This protein binds this small molecule.
Small molecule (SMILES): CC(=O)N[C@H]1[C@H](O[C@H]2[C@H](O)[C@@H](NC(C)=O)CO[C@@H]2CO)O[C@H](CO)[C@@H](O)[C@@H]1O

Binding-site contacts:
Ligand atom C5 contacts residue ASN801 of chain 1.A at 3.6 Å.
Ligand atom O7 contacts residue ASN801 of chain 1.A at 4.2 Å.
Ligand atom C2 contacts residue SER803 of chain 1.A at 4.5 Å.
Ligand atom C7 contacts residue ASN801 of chain 1.A at 3.8 Å.
Ligand atom C8 contacts residue GLN804 of chain 1.A at 3.8 Å.
Ligand atom C3 contacts residue ASN801 of chain 1.A at 3.8 Å.
Ligand atom C1 contacts residue SER803 of chain 1.A at 3.4 Å.
Ligand atom N2 contacts residue ASN801 of chain 1.A at 2.9 Å (h-bond).
Ligand atom O6 contacts residue GLN804 of chain 1.A at 3.7 Å.
Ligand atom C1 contacts residue ASN801 of chain 1.A at 1.4 Å.
Ligand atom C5 contacts residue SER803 of chain 1.A at 3.7 Å.
Ligand atom C2 contacts residue ASN801 of chain 1.A at 2.5 Å.
Ligand atom C4 contacts residue ASN801 of chain 1.A at 4.2 Å.
Ligand atom O5 contacts residue ASN801 of chain 1.A at 2.3 Å (h-bond).
Ligand atom O6 contacts residue SER803 of chain 1.A at 4.4 Å.
Ligand atom C6 contacts residue GLN804 of chain 1.A at 4.3 Å.
Ligand atom C5 contacts residue GLN804 of chain 1.A at 4.5 Å.
Ligand atom O5 contacts residue SER803 of chain 1.A at 3.6 Å.

Sequence of chain 1.A:
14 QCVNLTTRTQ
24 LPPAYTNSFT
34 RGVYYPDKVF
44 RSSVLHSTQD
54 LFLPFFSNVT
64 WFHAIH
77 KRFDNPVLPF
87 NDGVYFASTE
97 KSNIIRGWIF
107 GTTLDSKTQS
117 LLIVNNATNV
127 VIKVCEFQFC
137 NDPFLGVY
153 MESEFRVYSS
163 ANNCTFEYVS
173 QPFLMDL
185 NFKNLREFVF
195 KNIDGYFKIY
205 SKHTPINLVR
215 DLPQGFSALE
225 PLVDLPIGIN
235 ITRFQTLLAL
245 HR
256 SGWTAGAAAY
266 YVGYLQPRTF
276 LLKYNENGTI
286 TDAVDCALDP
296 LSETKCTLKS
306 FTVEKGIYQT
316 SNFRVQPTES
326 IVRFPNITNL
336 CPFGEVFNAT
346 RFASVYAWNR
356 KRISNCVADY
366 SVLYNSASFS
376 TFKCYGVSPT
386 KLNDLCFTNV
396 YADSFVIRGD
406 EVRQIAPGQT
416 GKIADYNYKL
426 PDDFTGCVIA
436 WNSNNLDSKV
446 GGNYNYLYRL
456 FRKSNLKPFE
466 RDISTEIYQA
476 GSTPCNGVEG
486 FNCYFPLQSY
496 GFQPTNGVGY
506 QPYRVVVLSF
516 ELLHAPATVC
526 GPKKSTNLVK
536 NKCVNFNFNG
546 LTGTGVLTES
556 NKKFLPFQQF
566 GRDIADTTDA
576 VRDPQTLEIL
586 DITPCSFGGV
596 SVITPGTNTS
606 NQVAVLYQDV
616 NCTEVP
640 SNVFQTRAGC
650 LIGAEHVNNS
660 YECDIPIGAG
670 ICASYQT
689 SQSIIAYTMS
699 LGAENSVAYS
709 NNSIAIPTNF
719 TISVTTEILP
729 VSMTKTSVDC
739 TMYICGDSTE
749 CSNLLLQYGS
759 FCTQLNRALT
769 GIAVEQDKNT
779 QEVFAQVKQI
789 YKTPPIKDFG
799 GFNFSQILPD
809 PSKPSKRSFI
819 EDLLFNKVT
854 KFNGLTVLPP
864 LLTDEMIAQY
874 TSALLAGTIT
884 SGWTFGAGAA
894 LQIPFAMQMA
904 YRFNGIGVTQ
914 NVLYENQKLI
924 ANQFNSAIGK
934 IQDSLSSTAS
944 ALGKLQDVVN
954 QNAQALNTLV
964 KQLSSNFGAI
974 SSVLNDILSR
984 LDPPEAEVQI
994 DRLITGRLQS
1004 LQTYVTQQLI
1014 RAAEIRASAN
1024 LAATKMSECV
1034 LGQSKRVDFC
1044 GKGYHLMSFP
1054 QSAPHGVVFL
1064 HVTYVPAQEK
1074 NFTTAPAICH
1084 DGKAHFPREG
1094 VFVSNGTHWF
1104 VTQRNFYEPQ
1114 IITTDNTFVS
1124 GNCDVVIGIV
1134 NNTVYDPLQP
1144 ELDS